Sequence of chain 27.E:
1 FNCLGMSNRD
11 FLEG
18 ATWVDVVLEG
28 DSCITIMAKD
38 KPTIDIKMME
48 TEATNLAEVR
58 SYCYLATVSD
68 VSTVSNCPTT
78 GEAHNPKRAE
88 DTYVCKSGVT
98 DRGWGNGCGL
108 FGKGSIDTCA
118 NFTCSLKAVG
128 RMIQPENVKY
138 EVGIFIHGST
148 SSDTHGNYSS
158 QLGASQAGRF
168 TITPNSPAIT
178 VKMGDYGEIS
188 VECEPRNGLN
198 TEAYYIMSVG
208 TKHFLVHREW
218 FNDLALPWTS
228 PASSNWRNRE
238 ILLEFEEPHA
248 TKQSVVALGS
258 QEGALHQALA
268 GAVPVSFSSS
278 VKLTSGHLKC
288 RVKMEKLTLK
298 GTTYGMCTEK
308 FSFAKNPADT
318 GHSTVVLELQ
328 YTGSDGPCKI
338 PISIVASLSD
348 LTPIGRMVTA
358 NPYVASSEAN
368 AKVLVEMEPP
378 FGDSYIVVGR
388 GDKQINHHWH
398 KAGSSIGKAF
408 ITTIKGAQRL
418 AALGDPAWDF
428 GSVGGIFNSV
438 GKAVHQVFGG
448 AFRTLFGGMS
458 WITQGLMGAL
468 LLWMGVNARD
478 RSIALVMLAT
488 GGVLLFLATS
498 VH

This small molecule binds to this protein.
Small molecule (SMILES): CC(=O)N[C@@H]1[C@@H](O)[C@H](O)[C@@H](CO)O[C@H]1O

Binding-site contacts:
Ligand atom O5 contacts residue SER157 of chain 27.E at 3.9 Å.
Ligand atom C3 contacts residue ASN154 of chain 27.E at 3.8 Å.
Ligand atom O5 contacts residue ASN154 of chain 27.E at 2.4 Å (h-bond).
Ligand atom C1 contacts residue SER156 of chain 27.E at 4.5 Å.
Ligand atom N2 contacts residue ASN154 of chain 27.E at 2.9 Å (h-bond).
Ligand atom C4 contacts residue ASN154 of chain 27.E at 4.2 Å.
Ligand atom C7 contacts residue ASN154 of chain 27.E at 3.6 Å.
Ligand atom O7 contacts residue ASN154 of chain 27.E at 4.0 Å.
Ligand atom C1 contacts residue SER157 of chain 27.E at 4.2 Å.
Ligand atom C1 contacts residue ASN154 of chain 27.E at 1.4 Å.
Ligand atom C8 contacts residue ASN154 of chain 27.E at 4.0 Å.
Ligand atom C2 contacts residue ASN154 of chain 27.E at 2.5 Å.
Ligand atom C5 contacts residue ASN154 of chain 27.E at 3.6 Å.